Sequence of chain 1.C:
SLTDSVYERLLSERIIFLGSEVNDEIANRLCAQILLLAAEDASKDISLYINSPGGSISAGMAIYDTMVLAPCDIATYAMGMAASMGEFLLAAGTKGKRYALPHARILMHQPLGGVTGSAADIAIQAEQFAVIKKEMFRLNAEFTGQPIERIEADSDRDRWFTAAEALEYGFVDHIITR

Binding-site contacts:
Ligand atom CD2 contacts residue SER64 of chain 1.C at 3.6 Å.
Ligand atom CE1 contacts residue HIS117 of chain 1.C at 2.9 Å.
Ligand atom O contacts residue SER64 of chain 1.C at 3.1 Å.
Ligand atom C contacts residue LEU120 of chain 1.C at 3.7 Å (hydrophobic).
Ligand atom O contacts residue GLY63 of chain 1.C at 3.2 Å (h-bond).
Ligand atom C contacts residue HIS117 of chain 1.C at 2.6 Å.
Ligand atom CB contacts residue SER92 of chain 1.C at 2.9 Å.
Ligand atom N contacts residue SER92 of chain 1.C at 3.7 Å.
Ligand atom CZ contacts residue HIS117 of chain 1.C at 3.6 Å.
Ligand atom CA contacts residue GLY63 of chain 1.C at 3.4 Å.
Ligand atom O contacts residue PRO119 of chain 1.C at 3.2 Å.
Ligand atom CE2 contacts residue SER92 of chain 1.C at 2.7 Å.
Ligand atom O contacts residue GLY62 of chain 1.C at 3.8 Å.
Ligand atom C contacts residue SER92 of chain 1.C at 1.3 Å.
Ligand atom CA contacts residue LEU120 of chain 1.C at 3.8 Å (hydrophobic).
Ligand atom O contacts residue LEU120 of chain 1.C at 2.4 Å (h-bond).
Ligand atom CD2 contacts residue MET144 of chain 1.C at 3.7 Å (hydrophobic).
Ligand atom C contacts residue LEU120 of chain 1.C at 3.5 Å (hydrophobic).
Ligand atom O contacts residue MET93 of chain 1.C at 3.8 Å.
Ligand atom C1 contacts residue SER92 of chain 1.C at 2.3 Å.
Ligand atom CE1 contacts residue PRO119 of chain 1.C at 3.9 Å (hydrophobic).
Ligand atom O contacts residue HIS117 of chain 1.C at 3.8 Å.
Ligand atom O contacts residue SER92 of chain 1.C at 2.3 Å (h-bond).
Ligand atom N contacts residue LEU120 of chain 1.C at 2.8 Å (h-bond).
Ligand atom CA contacts residue LEU120 of chain 1.C at 3.6 Å (hydrophobic).
Ligand atom CA contacts residue SER92 of chain 1.C at 2.4 Å.
Ligand atom CG contacts residue SER92 of chain 1.C at 2.9 Å.
Ligand atom N contacts residue GLY63 of chain 1.C at 3.2 Å (h-bond).
Ligand atom CD2 contacts residue GLY63 of chain 1.C at 3.5 Å.
Ligand atom CD2 contacts residue SER92 of chain 1.C at 2.6 Å.
Ligand atom CA contacts residue HIS117 of chain 1.C at 3.4 Å.
Ligand atom CD1 contacts residue SER92 of chain 1.C at 3.7 Å.
Ligand atom CE2 contacts residue MET144 of chain 1.C at 3.7 Å (hydrophobic).
Ligand atom CZ contacts residue ASN148 of chain 1.C at 3.8 Å.
Ligand atom C1 contacts residue HIS117 of chain 1.C at 1.5 Å.
Ligand atom CB contacts residue ILE65 of chain 1.C at 3.6 Å (hydrophobic).
Ligand atom CD1 contacts residue PRO119 of chain 1.C at 3.6 Å (hydrophobic).
Ligand atom C contacts residue GLY63 of chain 1.C at 3.7 Å.
Ligand atom CD1 contacts residue HIS117 of chain 1.C at 3.3 Å.
Ligand atom O contacts residue ILE65 of chain 1.C at 3.5 Å (h-bond).

This protein binds this small molecule.
Small molecule (SMILES): CC(C)C[C@H](NC(=O)CN)C(=O)N[C@@H](Cc1ccccc1)[C@H](C)O